A small-molecule ligand and the protein it binds are described below.
Small molecule (SMILES): COc1ccc(Nc2ccnc3ccccc23)cc1

Binding-site contacts:
Ligand atom C16 contacts residue GLN72 of chain 1.C at 3.3 Å.
Ligand atom C3 contacts residue GLU22 of chain 1.C at 3.8 Å.
Ligand atom C14 contacts residue ILE71 of chain 1.C at 3.5 Å (hydrophobic).
Ligand atom C11 contacts residue PRO246 of chain 1.C at 3.6 Å (hydrophobic).
Ligand atom C4 contacts residue TRP61 of chain 1.C at 3.6 Å (hydrophobic).
Ligand atom C9 contacts residue TRP61 of chain 1.C at 3.1 Å (hydrophobic).
Ligand atom C3 contacts residue THR244 of chain 1.C at 3.9 Å.
Ligand atom C19 contacts residue GLN209 of chain 1.C at 3.9 Å.
Ligand atom C17 contacts residue TYR81 of chain 1.C at 3.4 Å (hydrophobic).
Ligand atom N5 contacts residue TYR245 of chain 1.C at 3.7 Å.
Ligand atom C10 contacts residue TYR245 of chain 1.C at 3.6 Å (hydrophobic).
Ligand atom N7 contacts residue PRO246 of chain 1.C at 3.7 Å.
Ligand atom C13 contacts residue TYR81 of chain 1.C at 3.5 Å (hydrophobic).
Ligand atom N7 contacts residue GLU22 of chain 1.C at 2.7 Å (salt-bridge).
Ligand atom C6 contacts residue ILE71 of chain 1.C at 3.8 Å (hydrophobic).
Ligand atom C13 contacts residue TYR245 of chain 1.C at 3.5 Å (hydrophobic).
Ligand atom C9 contacts residue THR244 of chain 1.C at 3.2 Å.
Ligand atom C16 contacts residue TYR81 of chain 1.C at 4.0 Å (hydrophobic).
Ligand atom C11 contacts residue GLU22 of chain 1.C at 3.1 Å.
Ligand atom C11 contacts residue ILE71 of chain 1.C at 3.6 Å (hydrophobic).
Ligand atom C12 contacts residue THR244 of chain 1.C at 3.3 Å.
Ligand atom N7 contacts residue ILE71 of chain 1.C at 3.5 Å.
Ligand atom C14 contacts residue GLN72 of chain 1.C at 3.8 Å.
Ligand atom C4 contacts residue THR244 of chain 1.C at 3.5 Å.
Ligand atom C2 contacts residue ILE71 of chain 1.C at 4.0 Å (hydrophobic).
Ligand atom C8 contacts residue ILE71 of chain 1.C at 3.5 Å (hydrophobic).
Ligand atom C15 contacts residue TYR245 of chain 1.C at 3.9 Å (hydrophobic).
Ligand atom C8 contacts residue THR244 of chain 1.C at 3.6 Å.
Ligand atom N5 contacts residue THR244 of chain 1.C at 3.4 Å (h-bond).
Ligand atom C2 contacts residue THR244 of chain 1.C at 3.4 Å.
Ligand atom C3 contacts residue ILE71 of chain 1.C at 3.8 Å (hydrophobic).
Ligand atom C4 contacts residue ASP77 of chain 1.C at 3.4 Å.
Ligand atom C1 contacts residue ILE71 of chain 1.C at 3.9 Å (hydrophobic).
Ligand atom C19 contacts residue ILE250 of chain 1.C at 3.7 Å (hydrophobic).
Ligand atom O18 contacts residue TYR81 of chain 1.C at 3.2 Å.
Ligand atom N5 contacts residue ASP77 of chain 1.C at 3.7 Å.
Ligand atom C15 contacts residue TYR81 of chain 1.C at 3.0 Å (hydrophobic).
Ligand atom C13 contacts residue VAL242 of chain 1.C at 3.6 Å (hydrophobic).
Ligand atom C6 contacts residue TYR245 of chain 1.C at 3.7 Å (hydrophobic).
Ligand atom C1 contacts residue THR244 of chain 1.C at 3.5 Å.

Sequence of chain 1.C:
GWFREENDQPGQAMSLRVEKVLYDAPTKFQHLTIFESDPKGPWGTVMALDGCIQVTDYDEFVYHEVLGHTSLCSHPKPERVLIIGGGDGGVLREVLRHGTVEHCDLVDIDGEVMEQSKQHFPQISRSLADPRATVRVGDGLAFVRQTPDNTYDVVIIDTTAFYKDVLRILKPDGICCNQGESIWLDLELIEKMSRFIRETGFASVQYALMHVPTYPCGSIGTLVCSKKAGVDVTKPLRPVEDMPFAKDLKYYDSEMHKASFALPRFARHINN